Binding-site contacts:
Ligand atom N2 contacts residue ASN99 of chain 1.D at 2.8 Å (h-bond).
Ligand atom O7 contacts residue SER101 of chain 1.D at 3.5 Å (h-bond).
Ligand atom O6 contacts residue NAG2 of chain 1.N at 2.5 Å (h-bond).
Ligand atom C4 contacts residue ASN99 of chain 1.D at 4.2 Å.
Ligand atom C5 contacts residue ASN99 of chain 1.D at 3.6 Å.
Ligand atom O7 contacts residue ASN99 of chain 1.D at 3.3 Å (h-bond).
Ligand atom C2 contacts residue ASN99 of chain 1.D at 2.4 Å.
Ligand atom O5 contacts residue ASN99 of chain 1.D at 2.4 Å (h-bond).
Ligand atom C6 contacts residue NAG2 of chain 1.N at 3.8 Å.
Ligand atom C1 contacts residue ASN99 of chain 1.D at 1.4 Å.
Ligand atom C8 contacts residue PHE100 of chain 1.D at 4.2 Å (hydrophobic).
Ligand atom C8 contacts residue ASN99 of chain 1.D at 3.6 Å.
Ligand atom O7 contacts residue PHE100 of chain 1.D at 3.7 Å.
Ligand atom C8 contacts residue LYS98 of chain 1.D at 3.9 Å.
Ligand atom C7 contacts residue ASN99 of chain 1.D at 3.3 Å.
Ligand atom C1 contacts residue LYS98 of chain 1.D at 4.4 Å.
Ligand atom C3 contacts residue ASN99 of chain 1.D at 3.8 Å.
Ligand atom C7 contacts residue PHE100 of chain 1.D at 4.1 Å (hydrophobic).
Ligand atom N2 contacts residue LYS98 of chain 1.D at 3.8 Å.
Ligand atom C7 contacts residue LYS98 of chain 1.D at 4.2 Å.
Ligand atom O6 contacts residue ASN99 of chain 1.D at 4.4 Å.

Sequence of chain 1.D:
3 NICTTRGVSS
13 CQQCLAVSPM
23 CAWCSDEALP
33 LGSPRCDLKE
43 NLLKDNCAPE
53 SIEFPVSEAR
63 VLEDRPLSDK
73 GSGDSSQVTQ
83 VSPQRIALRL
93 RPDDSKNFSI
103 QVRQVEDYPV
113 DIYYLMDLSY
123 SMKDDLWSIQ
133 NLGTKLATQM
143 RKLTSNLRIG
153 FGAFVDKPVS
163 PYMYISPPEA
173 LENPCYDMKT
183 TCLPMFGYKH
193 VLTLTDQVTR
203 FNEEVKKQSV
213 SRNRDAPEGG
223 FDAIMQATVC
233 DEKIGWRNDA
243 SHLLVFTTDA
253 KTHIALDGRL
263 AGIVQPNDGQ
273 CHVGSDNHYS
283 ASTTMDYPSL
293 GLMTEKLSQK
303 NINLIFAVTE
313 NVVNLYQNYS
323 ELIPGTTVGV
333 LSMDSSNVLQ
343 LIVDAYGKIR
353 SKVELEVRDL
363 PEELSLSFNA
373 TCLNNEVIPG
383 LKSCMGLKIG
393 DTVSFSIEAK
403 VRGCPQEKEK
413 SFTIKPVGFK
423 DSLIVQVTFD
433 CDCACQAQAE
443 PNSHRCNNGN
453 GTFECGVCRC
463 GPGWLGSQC

This small molecule binds to this protein.
Small molecule (SMILES): CC(=O)N[C@@H]1[C@@H](O)[C@H](O)[C@@H](CO)O[C@H]1O